Sequence of chain 1.A:
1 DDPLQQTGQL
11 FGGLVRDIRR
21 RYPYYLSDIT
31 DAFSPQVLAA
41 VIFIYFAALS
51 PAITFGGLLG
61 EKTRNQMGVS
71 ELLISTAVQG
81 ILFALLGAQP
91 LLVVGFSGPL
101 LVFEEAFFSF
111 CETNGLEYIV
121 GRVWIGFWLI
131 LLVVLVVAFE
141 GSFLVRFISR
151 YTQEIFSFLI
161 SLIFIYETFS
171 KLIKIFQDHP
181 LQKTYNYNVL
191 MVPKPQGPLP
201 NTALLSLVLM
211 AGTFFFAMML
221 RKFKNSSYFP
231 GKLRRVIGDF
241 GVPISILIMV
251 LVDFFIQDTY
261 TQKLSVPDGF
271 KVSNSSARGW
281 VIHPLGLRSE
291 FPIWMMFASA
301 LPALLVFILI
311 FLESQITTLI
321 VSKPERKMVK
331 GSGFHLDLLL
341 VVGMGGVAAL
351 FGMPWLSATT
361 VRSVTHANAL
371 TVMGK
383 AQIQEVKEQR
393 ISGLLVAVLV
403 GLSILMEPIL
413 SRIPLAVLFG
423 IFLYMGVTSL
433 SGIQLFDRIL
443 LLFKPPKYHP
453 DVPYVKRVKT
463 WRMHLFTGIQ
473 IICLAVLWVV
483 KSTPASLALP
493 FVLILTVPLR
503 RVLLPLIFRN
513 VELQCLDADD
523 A

The protein below binds the small molecule below.
Small molecule (SMILES): CC(C)CCC[C@@H](C)[C@H]1CC[C@H]2[C@@H]3CC=C4C[C@@H](O)CC[C@]4(C)[C@H]3CC[C@]12C

Binding-site contacts:
Ligand atom C23 contacts residue GLY403 of chain 1.A at 4.3 Å.
Ligand atom C3 contacts residue TRP280 of chain 1.A at 4.1 Å (hydrophobic).
Ligand atom C13 contacts residue PHE270 of chain 1.A at 4.5 Å (hydrophobic).
Ligand atom O1 contacts residue TRP280 of chain 1.A at 4.5 Å.
Ligand atom C21 contacts residue GLY403 of chain 1.A at 4.1 Å.
Ligand atom O1 contacts residue LYS271 of chain 1.A at 3.9 Å.
Ligand atom C21 contacts residue LEU404 of chain 1.A at 4.1 Å (hydrophobic).
Ligand atom C24 contacts residue ILE81 of chain 1.A at 3.8 Å (hydrophobic).
Ligand atom C16 contacts residue ILE74 of chain 1.A at 4.2 Å (hydrophobic).
Ligand atom C22 contacts residue GLY403 of chain 1.A at 4.0 Å.
Ligand atom C23 contacts residue VAL400 of chain 1.A at 4.3 Å (hydrophobic).
Ligand atom C14 contacts residue ILE74 of chain 1.A at 4.0 Å (hydrophobic).
Ligand atom C2 contacts residue PHE270 of chain 1.A at 4.2 Å (hydrophobic).
Ligand atom C5 contacts residue TRP280 of chain 1.A at 4.3 Å (hydrophobic).
Ligand atom C17 contacts residue PHE270 of chain 1.A at 4.2 Å (hydrophobic).
Ligand atom C14 contacts residue PHE270 of chain 1.A at 4.3 Å (hydrophobic).
Ligand atom C6 contacts residue TRP280 of chain 1.A at 4.0 Å (hydrophobic).
Ligand atom C1 contacts residue PHE270 of chain 1.A at 4.0 Å (hydrophobic).
Ligand atom C9 contacts residue PHE270 of chain 1.A at 3.9 Å (hydrophobic).
Ligand atom C11 contacts residue PHE270 of chain 1.A at 4.1 Å (hydrophobic).
Ligand atom C15 contacts residue ILE74 of chain 1.A at 3.7 Å (hydrophobic).
Ligand atom C23 contacts residue ILE81 of chain 1.A at 4.2 Å (hydrophobic).
Ligand atom C12 contacts residue PHE270 of chain 1.A at 3.8 Å (hydrophobic).
Ligand atom C16 contacts residue VAL78 of chain 1.A at 4.2 Å (hydrophobic).
Ligand atom C25 contacts residue VAL400 of chain 1.A at 4.2 Å (hydrophobic).
Ligand atom C7 contacts residue ILE74 of chain 1.A at 3.9 Å (hydrophobic).
Ligand atom C22 contacts residue ALA77 of chain 1.A at 4.5 Å (hydrophobic).
Ligand atom C5 contacts residue PHE270 of chain 1.A at 4.5 Å (hydrophobic).
Ligand atom C3 contacts residue PHE270 of chain 1.A at 3.8 Å (hydrophobic).
Ligand atom C21 contacts residue PHE270 of chain 1.A at 4.0 Å (hydrophobic).
Ligand atom C4 contacts residue TRP280 of chain 1.A at 3.9 Å (hydrophobic).